A small-molecule ligand and the protein it binds are described below.
Small molecule (SMILES): Nc1ncnc2c1c(-c1cnc3[nH]ccc3c1)nn2C1CCCC1

Binding-site contacts:
Ligand atom CAW contacts residue LEU38 of chain 1.B at 3.9 Å (hydrophobic).
Ligand atom CAE contacts residue ASP176 of chain 1.B at 3.9 Å.
Ligand atom CAT contacts residue MET93 of chain 1.B at 3.5 Å (hydrophobic).
Ligand atom NAM contacts residue MET93 of chain 1.B at 3.5 Å (h-bond).
Ligand atom N1 contacts residue LEU162 of chain 1.B at 3.8 Å.
Ligand atom NAN contacts residue VAL46 of chain 1.B at 3.4 Å.
Ligand atom CAE contacts residue ILE175 of chain 1.B at 3.7 Å (hydrophobic).
Ligand atom C4 contacts residue LEU162 of chain 1.B at 3.6 Å (hydrophobic).
Ligand atom CAS contacts residue LYS61 of chain 1.B at 3.8 Å.
Ligand atom CAE contacts residue MET93 of chain 1.B at 3.9 Å (hydrophobic).
Ligand atom NAO contacts residue MET93 of chain 1.B at 3.9 Å.
Ligand atom N1 contacts residue ALA59 of chain 1.B at 3.6 Å.
Ligand atom NAN contacts residue ILE175 of chain 1.B at 3.9 Å.
Ligand atom C2 contacts residue LEU162 of chain 1.B at 3.5 Å (hydrophobic).
Ligand atom NAA contacts residue THR109 of chain 1.B at 3.1 Å (h-bond).
Ligand atom N1 contacts residue VAL111 of chain 1.B at 3.6 Å.
Ligand atom C2 contacts residue TYR112 of chain 1.B at 3.3 Å (hydrophobic).
Ligand atom C6 contacts residue ALA59 of chain 1.B at 3.4 Å (hydrophobic).
Ligand atom CAB contacts residue THR109 of chain 1.B at 3.4 Å.
Ligand atom CAF contacts residue THR109 of chain 1.B at 3.8 Å.
Ligand atom NAM contacts residue ASP176 of chain 1.B at 3.4 Å (salt-bridge).
Ligand atom CAD contacts residue LEU107 of chain 1.B at 3.5 Å (hydrophobic).
Ligand atom C5 contacts residue LEU162 of chain 1.B at 3.9 Å (hydrophobic).
Ligand atom CAB contacts residue LYS61 of chain 1.B at 3.4 Å.
Ligand atom CAB contacts residue LEU107 of chain 1.B at 3.8 Å (hydrophobic).
Ligand atom CAJ contacts residue VAL46 of chain 1.B at 3.9 Å (hydrophobic).
Ligand atom N1 contacts residue TYR112 of chain 1.B at 3.2 Å (h-bond).
Ligand atom N3 contacts residue LEU162 of chain 1.B at 3.5 Å.
Ligand atom CAD contacts residue THR109 of chain 1.B at 3.0 Å.
Ligand atom CAS contacts residue MET93 of chain 1.B at 3.9 Å (hydrophobic).
Ligand atom CAF contacts residue VAL46 of chain 1.B at 3.5 Å (hydrophobic).
Ligand atom CAD contacts residue LYS61 of chain 1.B at 3.1 Å.
Ligand atom NAA contacts residue GLU110 of chain 1.B at 3.0 Å (salt-bridge).
Ligand atom C2 contacts residue VAL111 of chain 1.B at 3.8 Å (hydrophobic).
Ligand atom CAR contacts residue VAL46 of chain 1.B at 3.8 Å (hydrophobic).
Ligand atom CAP contacts residue VAL46 of chain 1.B at 3.9 Å (hydrophobic).
Ligand atom NAO contacts residue GLU80 of chain 1.B at 3.2 Å (salt-bridge).
Ligand atom NAA contacts residue ALA59 of chain 1.B at 3.4 Å.
Ligand atom CAS contacts residue THR109 of chain 1.B at 3.8 Å.
Ligand atom CAG contacts residue GLU116 of chain 1.B at 3.5 Å.

Sequence of chain 1.B:
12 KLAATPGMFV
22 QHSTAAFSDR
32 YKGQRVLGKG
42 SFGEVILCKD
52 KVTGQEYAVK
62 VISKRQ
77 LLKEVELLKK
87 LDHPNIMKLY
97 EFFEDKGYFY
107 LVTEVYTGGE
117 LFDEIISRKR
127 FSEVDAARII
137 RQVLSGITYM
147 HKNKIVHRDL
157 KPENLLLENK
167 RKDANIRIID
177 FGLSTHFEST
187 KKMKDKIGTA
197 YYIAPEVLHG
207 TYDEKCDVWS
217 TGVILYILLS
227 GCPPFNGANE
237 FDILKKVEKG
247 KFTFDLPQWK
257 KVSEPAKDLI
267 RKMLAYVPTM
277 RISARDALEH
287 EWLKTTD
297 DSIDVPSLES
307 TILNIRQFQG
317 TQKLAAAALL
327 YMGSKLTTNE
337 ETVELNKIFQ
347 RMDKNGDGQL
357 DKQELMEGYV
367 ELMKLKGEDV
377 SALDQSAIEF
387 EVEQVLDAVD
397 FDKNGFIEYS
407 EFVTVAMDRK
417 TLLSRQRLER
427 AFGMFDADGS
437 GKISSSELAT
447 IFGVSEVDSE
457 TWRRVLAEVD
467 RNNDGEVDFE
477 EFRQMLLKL